Binding-site contacts:
Ligand atom N2 contacts residue ASN343 of chain 1.B at 2.9 Å (h-bond).
Ligand atom C7 contacts residue ASN343 of chain 1.B at 3.9 Å.
Ligand atom C4 contacts residue ASN343 of chain 1.B at 4.2 Å.
Ligand atom C1 contacts residue ASN343 of chain 1.B at 1.4 Å.
Ligand atom C5 contacts residue ASN343 of chain 1.B at 3.7 Å.
Ligand atom O5 contacts residue ASN343 of chain 1.B at 2.4 Å (h-bond).
Ligand atom C8 contacts residue GLY339 of chain 1.B at 3.9 Å.
Ligand atom C3 contacts residue ASN343 of chain 1.B at 3.8 Å.
Ligand atom C2 contacts residue ASN343 of chain 1.B at 2.5 Å.
Ligand atom C8 contacts residue PHE338 of chain 1.B at 3.9 Å (hydrophobic).
Ligand atom O7 contacts residue ASN343 of chain 1.B at 4.4 Å.

Sequence of chain 1.B:
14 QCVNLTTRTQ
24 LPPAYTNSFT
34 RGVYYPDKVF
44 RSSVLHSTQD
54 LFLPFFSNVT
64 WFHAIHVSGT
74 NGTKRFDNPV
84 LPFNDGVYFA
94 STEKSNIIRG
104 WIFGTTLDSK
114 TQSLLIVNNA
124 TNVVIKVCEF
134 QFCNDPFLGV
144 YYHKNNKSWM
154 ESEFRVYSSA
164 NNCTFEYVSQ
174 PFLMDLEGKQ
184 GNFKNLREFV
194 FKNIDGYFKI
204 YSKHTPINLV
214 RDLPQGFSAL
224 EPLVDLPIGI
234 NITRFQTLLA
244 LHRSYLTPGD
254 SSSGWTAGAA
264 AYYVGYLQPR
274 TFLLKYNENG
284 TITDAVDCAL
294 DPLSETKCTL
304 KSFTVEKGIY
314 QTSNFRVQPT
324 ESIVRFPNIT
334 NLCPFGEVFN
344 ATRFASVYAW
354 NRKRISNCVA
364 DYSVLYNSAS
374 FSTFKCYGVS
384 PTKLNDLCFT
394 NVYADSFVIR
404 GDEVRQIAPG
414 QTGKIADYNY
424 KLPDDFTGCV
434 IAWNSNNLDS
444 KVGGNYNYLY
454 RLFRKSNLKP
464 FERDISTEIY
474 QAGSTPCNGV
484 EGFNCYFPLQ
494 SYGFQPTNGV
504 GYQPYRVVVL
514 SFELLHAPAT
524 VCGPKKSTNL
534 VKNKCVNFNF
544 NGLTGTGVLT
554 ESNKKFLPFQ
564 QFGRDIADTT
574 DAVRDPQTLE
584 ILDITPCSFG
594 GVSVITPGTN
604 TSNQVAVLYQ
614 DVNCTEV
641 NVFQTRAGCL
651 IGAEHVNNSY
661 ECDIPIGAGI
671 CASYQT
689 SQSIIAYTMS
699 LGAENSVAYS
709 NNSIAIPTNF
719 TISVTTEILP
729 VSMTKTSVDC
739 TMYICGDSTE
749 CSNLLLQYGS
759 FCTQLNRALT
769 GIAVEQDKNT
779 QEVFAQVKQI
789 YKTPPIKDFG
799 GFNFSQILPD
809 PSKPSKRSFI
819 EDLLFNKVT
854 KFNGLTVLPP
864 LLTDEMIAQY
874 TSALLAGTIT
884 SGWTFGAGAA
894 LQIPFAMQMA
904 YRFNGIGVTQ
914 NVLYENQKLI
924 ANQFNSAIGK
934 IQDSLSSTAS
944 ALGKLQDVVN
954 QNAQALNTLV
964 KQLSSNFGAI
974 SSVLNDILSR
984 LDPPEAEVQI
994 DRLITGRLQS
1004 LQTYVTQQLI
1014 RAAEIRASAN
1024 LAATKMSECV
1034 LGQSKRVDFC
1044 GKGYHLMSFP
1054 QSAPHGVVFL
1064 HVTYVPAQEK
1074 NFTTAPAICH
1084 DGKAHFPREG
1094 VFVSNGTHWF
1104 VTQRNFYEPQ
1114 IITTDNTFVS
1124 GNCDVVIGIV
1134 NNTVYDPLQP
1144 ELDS

A protein and the small-molecule ligand that binds it are described below.
Small molecule (SMILES): CC(=O)N[C@@H]1[C@@H](O)[C@H](O)[C@@H](CO)O[C@H]1O